This protein binds this small molecule.
Small molecule (SMILES): CCCCCCCC(=O)O

Sequence of chain 1.QA:
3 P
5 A

Binding-site contacts:
Ligand atom C5 contacts residue LEU66 of chain 1.U at 3.9 Å (hydrophobic).
Ligand atom C4 contacts residue LEU66 of chain 1.U at 3.8 Å (hydrophobic).
Ligand atom C6 contacts residue SER70 of chain 1.U at 4.5 Å.
Ligand atom C2 contacts residue MP86 of chain 1.QA at 4.0 Å.
Ligand atom C1 contacts residue MP86 of chain 1.QA at 4.2 Å.
Ligand atom O1 contacts residue LEU66 of chain 1.U at 4.3 Å.
Ligand atom C8 contacts residue LEU41 of chain 1.O at 4.2 Å (hydrophobic).
Ligand atom C2 contacts residue ALO2 of chain 1.QA at 4.5 Å.
Ligand atom C7 contacts residue PHE67 of chain 1.U at 3.7 Å (hydrophobic).
Ligand atom C8 contacts residue ARG40 of chain 1.O at 4.0 Å.
Ligand atom C7 contacts residue SER70 of chain 1.U at 4.1 Å.
Ligand atom C1 contacts residue TYR80 of chain 1.O at 3.9 Å (hydrophobic).
Ligand atom O1 contacts residue ALO2 of chain 1.QA at 2.6 Å (h-bond).
Ligand atom C2 contacts residue LEU66 of chain 1.U at 4.0 Å (hydrophobic).
Ligand atom C6 contacts residue GLU44 of chain 1.O at 4.3 Å.
Ligand atom C4 contacts residue LEU41 of chain 1.O at 4.5 Å (hydrophobic).
Ligand atom O1 contacts residue PHE100 of chain 1.U at 4.4 Å.
Ligand atom C2 contacts residue TYR80 of chain 1.O at 3.8 Å (hydrophobic).
Ligand atom C8 contacts residue ILE37 of chain 1.O at 4.4 Å (hydrophobic).
Ligand atom C2 contacts residue WFP1 of chain 1.QA at 2.6 Å.
Ligand atom C5 contacts residue SER70 of chain 1.U at 4.3 Å.
Ligand atom C3 contacts residue WFP1 of chain 1.QA at 3.8 Å.
Ligand atom C8 contacts residue PHE67 of chain 1.U at 4.0 Å (hydrophobic).
Ligand atom C7 contacts residue LEU66 of chain 1.U at 3.6 Å (hydrophobic).
Ligand atom C3 contacts residue LEU66 of chain 1.U at 3.7 Å (hydrophobic).
Ligand atom C1 contacts residue ALO2 of chain 1.QA at 3.1 Å.
Ligand atom C1 contacts residue WFP1 of chain 1.QA at 1.5 Å.
Ligand atom C7 contacts residue LEU41 of chain 1.O at 4.4 Å (hydrophobic).
Ligand atom O1 contacts residue WFP1 of chain 1.QA at 2.4 Å (h-bond).
Ligand atom C6 contacts residue LEU66 of chain 1.U at 4.4 Å (hydrophobic).
Ligand atom O1 contacts residue GLU69 of chain 1.U at 4.3 Å.
Ligand atom C1 contacts residue LEU66 of chain 1.U at 4.0 Å (hydrophobic).

Sequence of chain 1.U:
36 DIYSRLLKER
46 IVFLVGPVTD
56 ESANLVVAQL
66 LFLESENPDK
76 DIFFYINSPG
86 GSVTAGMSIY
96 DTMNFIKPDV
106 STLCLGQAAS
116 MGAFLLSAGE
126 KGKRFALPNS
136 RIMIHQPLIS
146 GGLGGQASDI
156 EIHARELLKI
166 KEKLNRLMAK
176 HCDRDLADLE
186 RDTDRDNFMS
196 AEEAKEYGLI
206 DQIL

Sequence of chain 1.O:
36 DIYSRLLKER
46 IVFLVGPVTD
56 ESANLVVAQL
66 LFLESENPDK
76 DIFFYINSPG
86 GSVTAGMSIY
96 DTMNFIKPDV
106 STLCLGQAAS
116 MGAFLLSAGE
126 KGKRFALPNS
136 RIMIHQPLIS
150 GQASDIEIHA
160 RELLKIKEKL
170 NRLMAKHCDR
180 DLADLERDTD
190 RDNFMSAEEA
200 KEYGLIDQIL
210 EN